A protein and the small-molecule ligand that binds it are described below.
Small molecule (SMILES): O=c1[nH]c(=O)c2ncn([C@@H]3O[C@H](CO)[C@@H](O)[C@H]3O)c2[nH]1

Sequence of chain 1.B:
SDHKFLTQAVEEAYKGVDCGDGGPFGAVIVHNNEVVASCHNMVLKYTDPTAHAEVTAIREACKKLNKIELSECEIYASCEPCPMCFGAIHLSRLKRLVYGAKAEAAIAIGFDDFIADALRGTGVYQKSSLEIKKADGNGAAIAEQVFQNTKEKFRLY

Binding-site contacts:
Ligand atom N1 contacts residue GLU58 of chain 1.A at 2.7 Å (salt-bridge).
Ligand atom C8 contacts residue TYR161 of chain 1.A at 3.5 Å (hydrophobic).
Ligand atom O6 contacts residue HIS56 of chain 1.A at 3.2 Å.
Ligand atom N9 contacts residue PHE29 of chain 1.A at 3.6 Å.
Ligand atom O2' contacts residue HIS56 of chain 1.A at 3.6 Å.
Ligand atom O2 contacts residue PRO85 of chain 1.A at 3.5 Å.
Ligand atom C4 contacts residue HIS56 of chain 1.A at 3.3 Å.
Ligand atom C6 contacts residue ASN45 of chain 1.A at 3.7 Å.
Ligand atom N3 contacts residue ZN1 of chain 1.C at 3.2 Å.
Ligand atom C2 contacts residue GLU58 of chain 1.A at 3.5 Å.
Ligand atom O3' contacts residue ASP116 of chain 1.A at 2.7 Å (salt-bridge).
Ligand atom O4' contacts residue PHE29 of chain 1.A at 3.6 Å.
Ligand atom N7 contacts residue ASN45 of chain 1.A at 3.3 Å (h-bond).
Ligand atom C2 contacts residue HIS56 of chain 1.A at 3.1 Å.
Ligand atom C5 contacts residue PHE29 of chain 1.A at 3.5 Å (hydrophobic).
Ligand atom C6 contacts residue PHE29 of chain 1.A at 3.6 Å (hydrophobic).
Ligand atom O2 contacts residue CYS86 of chain 1.A at 3.0 Å (h-bond).
Ligand atom O6 contacts residue ALA57 of chain 1.A at 3.0 Å (h-bond).
Ligand atom O6 contacts residue PHE29 of chain 1.A at 3.4 Å.
Ligand atom C8 contacts residue PHE115 of chain 1.A at 3.6 Å (hydrophobic).
Ligand atom O4' contacts residue PHE115 of chain 1.A at 3.6 Å.
Ligand atom C8 contacts residue PHE29 of chain 1.A at 3.2 Å (hydrophobic).
Ligand atom O3' contacts residue PHE118 of chain 1.A at 3.6 Å.
Ligand atom N7 contacts residue TYR161 of chain 1.A at 2.9 Å (h-bond).
Ligand atom C5 contacts residue HIS56 of chain 1.A at 3.4 Å.
Ligand atom C6 contacts residue HIS56 of chain 1.A at 3.2 Å.
Ligand atom N1 contacts residue ZN1 of chain 1.C at 3.1 Å.
Ligand atom N7 contacts residue PHE29 of chain 1.A at 3.1 Å.
Ligand atom O2 contacts residue CYS89 of chain 1.A at 3.6 Å.
Ligand atom C2 contacts residue ZN1 of chain 1.C at 2.6 Å.
Ligand atom O5' contacts residue GLU84 of chain 1.A at 3.5 Å (salt-bridge).
Ligand atom O2' contacts residue LEU95 of chain 1.B at 3.3 Å.
Ligand atom N1 contacts residue HIS56 of chain 1.A at 3.0 Å (h-bond).
Ligand atom N3 contacts residue HIS56 of chain 1.A at 3.3 Å (h-bond).
Ligand atom C3' contacts residue ASP116 of chain 1.A at 3.5 Å.
Ligand atom O2' contacts residue PHE118 of chain 1.A at 3.5 Å.
Ligand atom O2 contacts residue ZN1 of chain 1.C at 2.5 Å.
Ligand atom O2 contacts residue GLU58 of chain 1.A at 3.3 Å (salt-bridge).
Ligand atom O6 contacts residue ASN45 of chain 1.A at 3.0 Å (h-bond).
Ligand atom O2 contacts residue HIS56 of chain 1.A at 3.7 Å.

Sequence of chain 1.A:
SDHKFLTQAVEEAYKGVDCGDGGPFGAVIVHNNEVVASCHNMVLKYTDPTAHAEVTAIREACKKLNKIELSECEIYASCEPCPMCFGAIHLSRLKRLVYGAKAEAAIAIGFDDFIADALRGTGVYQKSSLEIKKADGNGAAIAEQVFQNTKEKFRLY